Binding-site contacts:
Ligand atom CT contacts residue ARG70 of chain 1.A at 3.3 Å.
Ligand atom O8 contacts residue GLU30 of chain 1.A at 3.7 Å.
Ligand atom N3 contacts residue ILE7 of chain 1.A at 3.7 Å.
Ligand atom O1 contacts residue PHE34 of chain 1.A at 3.4 Å.
Ligand atom CB contacts residue GLN35 of chain 1.A at 3.8 Å.
Ligand atom N contacts residue LEU67 of chain 1.A at 3.5 Å.
Ligand atom N3 contacts residue PHE34 of chain 1.A at 3.6 Å.
Ligand atom NA4 contacts residue ILE7 of chain 1.A at 3.1 Å (h-bond).
Ligand atom CT contacts residue LEU67 of chain 1.A at 3.5 Å (hydrophobic).
Ligand atom O1 contacts residue ARG70 of chain 1.A at 2.9 Å (salt-bridge).
Ligand atom C2 contacts residue VAL8 of chain 1.A at 3.7 Å (hydrophobic).
Ligand atom CM contacts residue SER59 of chain 1.A at 3.5 Å.
Ligand atom C4A contacts residue NDP1 of chain 1.B at 3.5 Å.
Ligand atom O contacts residue PRO61 of chain 1.A at 3.8 Å.
Ligand atom O1 contacts residue LEU67 of chain 1.A at 3.5 Å.
Ligand atom C4A contacts residue PHE34 of chain 1.A at 3.7 Å (hydrophobic).
Ligand atom N1 contacts residue GLU30 of chain 1.A at 2.9 Å (salt-bridge).
Ligand atom NA4 contacts residue TYR121 of chain 1.A at 3.6 Å (h-bond).
Ligand atom OE2 contacts residue GLN35 of chain 1.A at 3.5 Å (h-bond).
Ligand atom NA2 contacts residue THR136 of chain 1.A at 3.5 Å (h-bond).
Ligand atom C15 contacts residue ILE60 of chain 1.A at 3.8 Å (hydrophobic).
Ligand atom C12 contacts residue PHE34 of chain 1.A at 3.5 Å (hydrophobic).
Ligand atom C4 contacts residue NDP1 of chain 1.B at 3.3 Å.
Ligand atom C4 contacts residue PHE34 of chain 1.A at 3.5 Å (hydrophobic).
Ligand atom N3 contacts residue VAL8 of chain 1.A at 3.4 Å.
Ligand atom NA4 contacts residue PHE34 of chain 1.A at 3.6 Å.
Ligand atom C9 contacts residue NDP1 of chain 1.B at 3.6 Å.
Ligand atom C8A contacts residue GLU30 of chain 1.A at 3.7 Å.
Ligand atom OE1 contacts residue GLY31 of chain 1.A at 3.2 Å.
Ligand atom NA4 contacts residue VAL115 of chain 1.A at 3.3 Å (h-bond).
Ligand atom O2 contacts residue ARG70 of chain 1.A at 2.5 Å (salt-bridge).
Ligand atom OE1 contacts residue ARG32 of chain 1.A at 3.7 Å.
Ligand atom NA2 contacts residue GLU30 of chain 1.A at 2.7 Å (salt-bridge).
Ligand atom O contacts residue ASN64 of chain 1.A at 3.1 Å (h-bond).
Ligand atom N3 contacts residue NDP1 of chain 1.B at 3.7 Å.
Ligand atom NA2 contacts residue VAL8 of chain 1.A at 3.4 Å (h-bond).
Ligand atom C2 contacts residue ALA9 of chain 1.A at 3.7 Å (hydrophobic).
Ligand atom NA4 contacts residue NDP1 of chain 1.B at 3.6 Å (h-bond).
Ligand atom C2 contacts residue GLU30 of chain 1.A at 3.6 Å.
Ligand atom NA2 contacts residue ALA9 of chain 1.A at 3.7 Å.

The small molecule below binds the protein below.
Small molecule (SMILES): CN(Cc1coc2nc(N)nc(N)c12)c1ccc(C(=O)N[C@@H](CCC(=O)O)C(=O)O)cc1

Sequence of chain 1.A:
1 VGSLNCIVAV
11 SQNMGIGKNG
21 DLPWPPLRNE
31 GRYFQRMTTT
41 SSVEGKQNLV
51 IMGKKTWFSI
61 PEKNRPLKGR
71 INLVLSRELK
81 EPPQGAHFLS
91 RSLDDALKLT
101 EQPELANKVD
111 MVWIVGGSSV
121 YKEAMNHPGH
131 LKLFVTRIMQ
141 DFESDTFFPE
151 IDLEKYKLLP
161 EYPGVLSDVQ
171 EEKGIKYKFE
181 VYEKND